Sequence of chain 1.B:
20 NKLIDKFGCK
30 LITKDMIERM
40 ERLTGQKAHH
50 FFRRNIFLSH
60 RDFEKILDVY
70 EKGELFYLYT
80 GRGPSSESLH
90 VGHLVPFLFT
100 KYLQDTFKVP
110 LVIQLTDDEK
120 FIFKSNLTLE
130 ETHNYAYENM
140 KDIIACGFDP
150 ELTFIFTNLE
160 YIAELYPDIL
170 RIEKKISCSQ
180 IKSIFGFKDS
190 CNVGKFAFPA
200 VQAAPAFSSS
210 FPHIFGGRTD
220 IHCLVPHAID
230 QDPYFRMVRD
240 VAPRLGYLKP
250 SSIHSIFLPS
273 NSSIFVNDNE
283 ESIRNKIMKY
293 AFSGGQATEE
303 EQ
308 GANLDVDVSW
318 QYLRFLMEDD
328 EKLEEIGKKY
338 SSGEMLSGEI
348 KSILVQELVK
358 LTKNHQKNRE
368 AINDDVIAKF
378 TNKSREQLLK

This small molecule binds to this protein.
Small molecule (SMILES): N[C@@H](Cc1c[nH]c2ccccc12)C(=O)O

Binding-site contacts:
Ligand atom CB contacts residue GLY82 of chain 1.B at 3.6 Å.
Ligand atom CE2 contacts residue GLN201 of chain 1.B at 3.9 Å.
Ligand atom NE1 contacts residue GLN113 of chain 1.B at 3.3 Å (h-bond).
Ligand atom CD1 contacts residue GLN113 of chain 1.B at 3.5 Å.
Ligand atom CE3 contacts residue GLY80 of chain 1.B at 3.8 Å.
Ligand atom CH2 contacts residue HIS226 of chain 1.B at 3.7 Å.
Ligand atom O contacts residue GLY82 of chain 1.B at 2.9 Å (h-bond).
Ligand atom CB contacts residue ARG81 of chain 1.B at 3.3 Å.
Ligand atom CZ3 contacts residue HIS226 of chain 1.B at 3.4 Å.
Ligand atom CZ2 contacts residue PHE234 of chain 1.B at 3.6 Å (hydrophobic).
Ligand atom OXT contacts residue GLU118 of chain 1.B at 3.7 Å.
Ligand atom CE2 contacts residue TYR78 of chain 1.B at 3.9 Å (hydrophobic).
Ligand atom CH2 contacts residue PHE234 of chain 1.B at 3.8 Å (hydrophobic).
Ligand atom CD2 contacts residue GLY80 of chain 1.B at 3.4 Å.
Ligand atom CD1 contacts residue GLY80 of chain 1.B at 3.6 Å.
Ligand atom OXT contacts residue LYS119 of chain 1.B at 3.6 Å.
Ligand atom CZ2 contacts residue TYR78 of chain 1.B at 3.8 Å (hydrophobic).
Ligand atom CH2 contacts residue GLY80 of chain 1.B at 3.8 Å.
Ligand atom CG contacts residue GLN201 of chain 1.B at 3.9 Å.
Ligand atom C contacts residue GLY82 of chain 1.B at 3.6 Å.
Ligand atom CG contacts residue ARG81 of chain 1.B at 3.5 Å.
Ligand atom NE1 contacts residue TYR78 of chain 1.B at 3.2 Å (h-bond).
Ligand atom CD2 contacts residue GLN201 of chain 1.B at 3.8 Å.
Ligand atom CZ2 contacts residue THR79 of chain 1.B at 3.8 Å.
Ligand atom N contacts residue GLN230 of chain 1.B at 3.0 Å (h-bond).
Ligand atom CB contacts residue GLY80 of chain 1.B at 3.6 Å.
Ligand atom N contacts residue GLU118 of chain 1.B at 2.9 Å (salt-bridge).
Ligand atom CD1 contacts residue THR115 of chain 1.B at 3.4 Å.
Ligand atom CE2 contacts residue GLY80 of chain 1.B at 3.4 Å.
Ligand atom CZ2 contacts residue GLY80 of chain 1.B at 3.6 Å.
Ligand atom CA contacts residue GLN230 of chain 1.B at 3.4 Å.
Ligand atom CG contacts residue GLY80 of chain 1.B at 3.5 Å.
Ligand atom NE1 contacts residue GLN201 of chain 1.B at 3.7 Å.
Ligand atom N contacts residue GLN201 of chain 1.B at 3.1 Å (h-bond).
Ligand atom O contacts residue ARG81 of chain 1.B at 3.7 Å.
Ligand atom CD1 contacts residue ARG81 of chain 1.B at 3.9 Å.
Ligand atom CA contacts residue GLU118 of chain 1.B at 3.9 Å.
Ligand atom NE1 contacts residue GLY80 of chain 1.B at 3.6 Å.
Ligand atom OXT contacts residue GLN230 of chain 1.B at 3.8 Å.
Ligand atom CD1 contacts residue GLN201 of chain 1.B at 3.5 Å.